The small molecule below binds the protein below.
Small molecule (SMILES): O=S(=O)(O)c1cccc2cccc(Nc3ccccc3)c12

Sequence of chain 1.M:
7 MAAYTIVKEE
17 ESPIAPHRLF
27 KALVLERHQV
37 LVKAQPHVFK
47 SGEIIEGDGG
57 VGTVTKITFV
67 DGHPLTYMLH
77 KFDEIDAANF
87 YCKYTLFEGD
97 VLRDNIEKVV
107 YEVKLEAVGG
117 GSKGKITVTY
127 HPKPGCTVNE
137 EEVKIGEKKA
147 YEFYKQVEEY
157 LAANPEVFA

Binding-site contacts:
Ligand atom C5 contacts residue VAL109 of chain 1.M at 4.0 Å (hydrophobic).
Ligand atom C14 contacts residue SER18 of chain 1.M at 3.7 Å.
Ligand atom C7 contacts residue ILE122 of chain 1.M at 3.8 Å (hydrophobic).
Ligand atom C3 contacts residue VAL109 of chain 1.M at 3.9 Å (hydrophobic).
Ligand atom S contacts residue ILE122 of chain 1.M at 3.9 Å.
Ligand atom O3 contacts residue ILE122 of chain 1.M at 2.7 Å.
Ligand atom C2 contacts residue LEU29 of chain 1.M at 3.5 Å (hydrophobic).
Ligand atom C6 contacts residue ARG33 of chain 1.M at 4.0 Å.
Ligand atom C14 contacts residue LEU25 of chain 1.M at 3.3 Å (hydrophobic).
Ligand atom C6 contacts residue VAL109 of chain 1.M at 4.0 Å (hydrophobic).
Ligand atom O2 contacts residue LYS14 of chain 1.M at 3.4 Å (salt-bridge).
Ligand atom C11 contacts residue ILE122 of chain 1.M at 3.8 Å (hydrophobic).
Ligand atom O1 contacts residue TYR147 of chain 1.M at 3.8 Å.
Ligand atom O1 contacts residue TYR150 of chain 1.M at 3.4 Å.
Ligand atom C9 contacts residue ILE122 of chain 1.M at 3.9 Å (hydrophobic).
Ligand atom C13 contacts residue SER18 of chain 1.M at 3.6 Å.
Ligand atom C16 contacts residue GLY120 of chain 1.M at 3.9 Å.
Ligand atom C4 contacts residue LEU29 of chain 1.M at 3.9 Å (hydrophobic).
Ligand atom C1 contacts residue LEU29 of chain 1.M at 3.9 Å (hydrophobic).
Ligand atom C3 contacts residue LEU29 of chain 1.M at 3.8 Å (hydrophobic).
Ligand atom C13 contacts residue TYR150 of chain 1.M at 3.1 Å (hydrophobic).
Ligand atom C8 contacts residue ILE122 of chain 1.M at 3.8 Å (hydrophobic).
Ligand atom O3 contacts residue LYS14 of chain 1.M at 3.8 Å.
Ligand atom C1 contacts residue ILE122 of chain 1.M at 3.8 Å (hydrophobic).
Ligand atom C16 contacts residue ILE122 of chain 1.M at 3.5 Å (hydrophobic).
Ligand atom C12 contacts residue TYR150 of chain 1.M at 3.1 Å (hydrophobic).
Ligand atom C6 contacts residue ILE122 of chain 1.M at 4.0 Å (hydrophobic).
Ligand atom C10 contacts residue ILE122 of chain 1.M at 3.7 Å (hydrophobic).
Ligand atom N contacts residue ILE122 of chain 1.M at 3.5 Å.
Ligand atom C13 contacts residue LEU25 of chain 1.M at 3.5 Å (hydrophobic).
Ligand atom C16 contacts residue GLU16 of chain 1.M at 3.9 Å.
Ligand atom C15 contacts residue LEU25 of chain 1.M at 4.0 Å (hydrophobic).
Ligand atom C4 contacts residue VAL109 of chain 1.M at 3.7 Å (hydrophobic).
Ligand atom C15 contacts residue LEU111 of chain 1.M at 3.9 Å (hydrophobic).
Ligand atom C12 contacts residue GLU16 of chain 1.M at 3.5 Å.
Ligand atom C13 contacts residue GLU16 of chain 1.M at 3.7 Å.
Ligand atom C6 contacts residue TYR90 of chain 1.M at 3.9 Å (hydrophobic).
Ligand atom C15 contacts residue GLY120 of chain 1.M at 3.6 Å.
Ligand atom C11 contacts residue GLU16 of chain 1.M at 3.8 Å.
Ligand atom O3 contacts residue GLU16 of chain 1.M at 4.0 Å.